The small molecule below binds the protein below.
Small molecule (SMILES): CN(CCO)S(=O)(=O)N1Cc2ccc(Cl)cc2[C@H](C(=O)Nc2cncc3ccccc23)C1

Sequence of chain 1.A:
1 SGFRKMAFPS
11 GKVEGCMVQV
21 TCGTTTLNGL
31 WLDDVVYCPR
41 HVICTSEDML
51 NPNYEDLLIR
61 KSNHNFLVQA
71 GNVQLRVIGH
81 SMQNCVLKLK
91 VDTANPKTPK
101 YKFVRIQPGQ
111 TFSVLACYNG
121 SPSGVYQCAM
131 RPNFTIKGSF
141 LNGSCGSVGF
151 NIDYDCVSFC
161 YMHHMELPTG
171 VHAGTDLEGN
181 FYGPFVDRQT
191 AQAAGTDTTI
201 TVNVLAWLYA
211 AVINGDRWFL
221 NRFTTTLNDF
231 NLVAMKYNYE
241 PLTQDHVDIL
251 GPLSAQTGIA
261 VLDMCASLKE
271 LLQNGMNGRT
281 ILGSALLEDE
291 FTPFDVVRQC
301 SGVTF

Sequence of chain 1.B:
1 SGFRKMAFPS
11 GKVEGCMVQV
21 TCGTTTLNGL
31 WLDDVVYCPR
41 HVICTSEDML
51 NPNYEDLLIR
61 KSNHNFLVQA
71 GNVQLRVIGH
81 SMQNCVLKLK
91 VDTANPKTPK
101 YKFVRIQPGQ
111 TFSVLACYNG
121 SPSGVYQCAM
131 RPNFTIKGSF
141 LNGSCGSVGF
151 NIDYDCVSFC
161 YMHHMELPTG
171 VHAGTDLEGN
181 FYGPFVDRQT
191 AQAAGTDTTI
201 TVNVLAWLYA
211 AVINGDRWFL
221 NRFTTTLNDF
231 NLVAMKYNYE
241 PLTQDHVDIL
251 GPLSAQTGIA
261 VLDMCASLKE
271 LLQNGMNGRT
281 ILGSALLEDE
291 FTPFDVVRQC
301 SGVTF

Binding-site contacts:
Ligand atom C7 contacts residue SER144 of chain 1.B at 4.0 Å.
Ligand atom C9 contacts residue GLU166 of chain 1.B at 3.8 Å.
Ligand atom O contacts residue GLU166 of chain 1.B at 3.8 Å.
Ligand atom C16 contacts residue MET165 of chain 1.B at 3.6 Å (hydrophobic).
Ligand atom CL contacts residue ASP187 of chain 1.B at 3.5 Å.
Ligand atom C20 contacts residue MET49 of chain 1.B at 3.8 Å (hydrophobic).
Ligand atom C10 contacts residue PHE140 of chain 1.B at 3.9 Å (hydrophobic).
Ligand atom N3 contacts residue GLU166 of chain 1.B at 3.8 Å.
Ligand atom C9 contacts residue LEU141 of chain 1.B at 3.9 Å (hydrophobic).
Ligand atom C8 contacts residue GLU166 of chain 1.B at 3.6 Å.
Ligand atom C16 contacts residue MET49 of chain 1.B at 3.7 Å (hydrophobic).
Ligand atom CL contacts residue HIS164 of chain 1.B at 3.9 Å.
Ligand atom N3 contacts residue SER144 of chain 1.B at 3.5 Å (h-bond).
Ligand atom C10 contacts residue ASN142 of chain 1.B at 3.8 Å.
Ligand atom C21 contacts residue GLN189 of chain 1.B at 4.0 Å.
Ligand atom C8 contacts residue PHE140 of chain 1.B at 3.5 Å (hydrophobic).
Ligand atom C2 contacts residue GLU166 of chain 1.B at 3.5 Å.
Ligand atom CL contacts residue HIS41 of chain 1.B at 3.7 Å.
Ligand atom N2 contacts residue CYS145 of chain 1.B at 3.7 Å.
Ligand atom C7 contacts residue MET165 of chain 1.B at 4.0 Å (hydrophobic).
Ligand atom C16 contacts residue HIS164 of chain 1.B at 3.5 Å.
Ligand atom C7 contacts residue HIS163 of chain 1.B at 3.2 Å.
Ligand atom C7 contacts residue GLU166 of chain 1.B at 3.7 Å.
Ligand atom N3 contacts residue HIS163 of chain 1.B at 2.8 Å (h-bond).
Ligand atom C18 contacts residue MET49 of chain 1.B at 3.7 Å (hydrophobic).
Ligand atom C8 contacts residue LEU141 of chain 1.B at 3.8 Å (hydrophobic).
Ligand atom C18 contacts residue ARG188 of chain 1.B at 3.6 Å.
Ligand atom C13 contacts residue ASN142 of chain 1.B at 3.6 Å.
Ligand atom O3 contacts residue GLU166 of chain 1.B at 3.1 Å (salt-bridge).
Ligand atom C17 contacts residue MET165 of chain 1.B at 3.6 Å (hydrophobic).
Ligand atom C17 contacts residue MET49 of chain 1.B at 3.6 Å (hydrophobic).
Ligand atom CL contacts residue MET165 of chain 1.B at 3.7 Å.
Ligand atom O2 contacts residue GLN189 of chain 1.B at 3.5 Å (h-bond).
Ligand atom N3 contacts residue PHE140 of chain 1.B at 3.9 Å.
Ligand atom C10 contacts residue LEU141 of chain 1.B at 3.8 Å (hydrophobic).
Ligand atom C15 contacts residue MET49 of chain 1.B at 3.8 Å (hydrophobic).
Ligand atom C19 contacts residue MET49 of chain 1.B at 3.8 Å (hydrophobic).
Ligand atom C10 contacts residue GLU166 of chain 1.B at 3.7 Å.
Ligand atom C contacts residue GLN189 of chain 1.B at 3.7 Å.
Ligand atom O3 contacts residue MET165 of chain 1.B at 3.3 Å.